Sequence of chain 1.M:
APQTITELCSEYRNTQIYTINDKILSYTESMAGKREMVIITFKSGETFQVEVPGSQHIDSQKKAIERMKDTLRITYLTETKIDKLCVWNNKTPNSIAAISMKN

Binding-site contacts:
Ligand atom C3 contacts residue ASN90 of chain 1.L at 3.9 Å.
Ligand atom C6 contacts residue TRP88 of chain 1.L at 3.3 Å (hydrophobic).
Ligand atom O1 contacts residue TRP88 of chain 1.L at 3.8 Å.
Ligand atom C6B contacts residue GLU11 of chain 1.L at 3.6 Å.
Ligand atom C7B contacts residue GLU11 of chain 1.L at 3.0 Å.
Ligand atom O4 contacts residue GLN56 of chain 1.L at 3.1 Å.
Ligand atom C2B contacts residue LYS34 of chain 1.M at 3.5 Å.
Ligand atom O6 contacts residue GLN56 of chain 1.L at 3.1 Å (h-bond).
Ligand atom O3' contacts residue ARG13 of chain 1.L at 3.5 Å (salt-bridge).
Ligand atom O3 contacts residue LYS91 of chain 1.L at 3.3 Å.
Ligand atom O6 contacts residue GLN61 of chain 1.L at 3.5 Å (h-bond).
Ligand atom O2' contacts residue GLN56 of chain 1.L at 2.9 Å (h-bond).
Ligand atom C4 contacts residue TRP88 of chain 1.L at 3.5 Å (hydrophobic).
Ligand atom C6 contacts residue HIS57 of chain 1.L at 3.7 Å.
Ligand atom O2 contacts residue ASN90 of chain 1.L at 3.0 Å (h-bond).
Ligand atom N1' contacts residue GLN56 of chain 1.L at 4.0 Å.
Ligand atom O1' contacts residue ILE58 of chain 1.L at 4.0 Å.
Ligand atom C8' contacts residue GLU11 of chain 1.L at 3.5 Å.
Ligand atom C3 contacts residue TRP88 of chain 1.L at 3.5 Å (hydrophobic).
Ligand atom C9' contacts residue GLU11 of chain 1.L at 3.3 Å.
Ligand atom N4' contacts residue TYR12 of chain 1.L at 3.6 Å.
Ligand atom O3 contacts residue TRP88 of chain 1.L at 3.7 Å.
Ligand atom C6 contacts residue GLN61 of chain 1.L at 4.0 Å.
Ligand atom C5 contacts residue TRP88 of chain 1.L at 3.5 Å (hydrophobic).
Ligand atom C7' contacts residue TYR12 of chain 1.L at 3.8 Å (hydrophobic).
Ligand atom O2' contacts residue GLN61 of chain 1.L at 3.0 Å (h-bond).
Ligand atom C7B contacts residue TYR12 of chain 1.L at 3.4 Å (hydrophobic).
Ligand atom C9' contacts residue TYR12 of chain 1.L at 3.7 Å (hydrophobic).
Ligand atom C5B contacts residue TYR12 of chain 1.L at 4.0 Å (hydrophobic).
Ligand atom O5 contacts residue GLN56 of chain 1.L at 3.6 Å.
Ligand atom C6B contacts residue ARG35 of chain 1.M at 3.7 Å.
Ligand atom O6 contacts residue HIS57 of chain 1.L at 3.2 Å.
Ligand atom O3 contacts residue GLU51 of chain 1.L at 3.8 Å.
Ligand atom O3 contacts residue ASN90 of chain 1.L at 3.3 Å (h-bond).
Ligand atom O4 contacts residue GLU51 of chain 1.L at 3.0 Å (salt-bridge).
Ligand atom C5B contacts residue GLU11 of chain 1.L at 3.1 Å.
Ligand atom C4 contacts residue GLU51 of chain 1.L at 3.6 Å.
Ligand atom N1' contacts residue GLN61 of chain 1.L at 3.9 Å.
Ligand atom N2' contacts residue TYR12 of chain 1.L at 3.9 Å.
Ligand atom O1' contacts residue GLY33 of chain 1.M at 3.5 Å.

Sequence of chain 1.L:
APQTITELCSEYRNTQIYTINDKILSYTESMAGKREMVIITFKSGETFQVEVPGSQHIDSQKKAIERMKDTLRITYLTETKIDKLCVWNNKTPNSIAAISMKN

A protein and the small-molecule ligand that binds it are described below.
Small molecule (SMILES): O=C(NCCCN1CCOCC1)c1cc(O[C@H]2O[C@H](CO)[C@H](O)[C@H](O)[C@H]2O)cc([N+](=O)[O-])c1